Binding-site contacts:
Ligand atom O2A contacts residue ALA35 of chain 1.VA at 2.8 Å (h-bond).
Ligand atom C5' contacts residue ARG34 of chain 1.VA at 3.7 Å.
Ligand atom N9 contacts residue TYR39 of chain 1.VA at 3.4 Å.
Ligand atom C3' contacts residue ARG34 of chain 1.VA at 3.9 Å.
Ligand atom PB contacts residue TYR39 of chain 1.VA at 3.4 Å.
Ligand atom C6 contacts residue GLU44 of chain 1.VA at 3.8 Å.
Ligand atom C2 contacts residue GLU44 of chain 1.VA at 3.1 Å.
Ligand atom O2G contacts residue HIS14 of chain 1.VA at 3.8 Å.
Ligand atom O2B contacts residue TYR39 of chain 1.VA at 3.3 Å (h-bond).
Ligand atom O1B contacts residue LYS37 of chain 1.VA at 2.9 Å.
Ligand atom O2G contacts residue HIS15 of chain 1.VA at 2.5 Å (h-bond).
Ligand atom C2 contacts residue TYR39 of chain 1.VA at 3.4 Å (hydrophobic).
Ligand atom O3G contacts residue HIS14 of chain 1.VA at 3.8 Å.
Ligand atom C3G contacts residue ASP108 of chain 1.VA at 3.3 Å.
Ligand atom N2 contacts residue TYR39 of chain 1.VA at 3.2 Å.
Ligand atom O6 contacts residue TYR121 of chain 1.VA at 3.1 Å (h-bond).
Ligand atom C5' contacts residue LYS37 of chain 1.VA at 3.9 Å.
Ligand atom O3G contacts residue HIS118 of chain 1.VA at 3.8 Å.
Ligand atom O4' contacts residue TYR39 of chain 1.VA at 2.9 Å.
Ligand atom O1B contacts residue TYR39 of chain 1.VA at 2.3 Å (h-bond).
Ligand atom N2 contacts residue TYR45 of chain 1.WA at 3.5 Å.
Ligand atom C8 contacts residue TYR39 of chain 1.VA at 3.9 Å (hydrophobic).
Ligand atom C4' contacts residue LYS37 of chain 1.VA at 3.3 Å.
Ligand atom N2 contacts residue GLU44 of chain 1.VA at 2.8 Å (salt-bridge).
Ligand atom O2A contacts residue ARG34 of chain 1.VA at 3.4 Å.
Ligand atom C3G contacts residue HIS118 of chain 1.VA at 3.9 Å.
Ligand atom C1' contacts residue TYR39 of chain 1.VA at 3.6 Å (hydrophobic).
Ligand atom O1A contacts residue ARG34 of chain 1.VA at 2.8 Å.
Ligand atom C4 contacts residue TYR39 of chain 1.VA at 3.4 Å (hydrophobic).
Ligand atom O2G contacts residue ALA35 of chain 1.VA at 3.8 Å.
Ligand atom O2B contacts residue LYS104 of chain 1.VA at 3.6 Å (salt-bridge).
Ligand atom O1G contacts residue LYS37 of chain 1.VA at 2.8 Å.
Ligand atom N1 contacts residue GLU44 of chain 1.VA at 2.7 Å (salt-bridge).
Ligand atom O2B contacts residue ASP108 of chain 1.VA at 3.4 Å (salt-bridge).
Ligand atom C5' contacts residue ALA35 of chain 1.VA at 3.1 Å (hydrophobic).
Ligand atom O4' contacts residue LYS37 of chain 1.VA at 3.3 Å (salt-bridge).
Ligand atom N3 contacts residue TYR39 of chain 1.VA at 3.2 Å.
Ligand atom PA contacts residue ARG34 of chain 1.VA at 3.8 Å.
Ligand atom C3G contacts residue HIS14 of chain 1.VA at 3.3 Å.
Ligand atom O3' contacts residue ASN42 of chain 1.WA at 3.6 Å.

Sequence of chain 1.WA:
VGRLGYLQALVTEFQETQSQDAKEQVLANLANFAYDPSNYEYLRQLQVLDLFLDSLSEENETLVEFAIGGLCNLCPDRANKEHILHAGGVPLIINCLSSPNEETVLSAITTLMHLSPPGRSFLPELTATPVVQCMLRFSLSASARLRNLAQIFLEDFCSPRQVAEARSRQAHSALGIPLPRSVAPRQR

This small molecule binds to this protein.
Small molecule (SMILES): COP(=O)(O)OP(=O)(O)OP(=O)(O)OC[C@H]1O[C@@H](n2cnc3c(=O)nc(N)[nH]c32)[C@H](O)[C@@H]1O

Sequence of chain 1.VA:
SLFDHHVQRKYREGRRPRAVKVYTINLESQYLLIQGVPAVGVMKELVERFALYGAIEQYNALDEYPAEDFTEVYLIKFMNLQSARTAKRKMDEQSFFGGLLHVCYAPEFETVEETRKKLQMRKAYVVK